A protein and the small-molecule ligand that binds it are described below.
Small molecule (SMILES): CC[C@H](C)[C@H](NC(=O)[C@H](CC(=O)O)NC(=O)[C@H](CCC(N)=O)NC(=O)[C@H](C)[NH3+])C(=O)N[C@@H](Cc1ccc(O)cc1)C(=O)N[C@@H](CCCNC(N)=[NH2+])C(=O)N[C@@H](C)C(=O)N[C@@H](CO)C(=O)N[C@H](CO)Cc1ccc(O)cc1

Sequence of chain 1.A:
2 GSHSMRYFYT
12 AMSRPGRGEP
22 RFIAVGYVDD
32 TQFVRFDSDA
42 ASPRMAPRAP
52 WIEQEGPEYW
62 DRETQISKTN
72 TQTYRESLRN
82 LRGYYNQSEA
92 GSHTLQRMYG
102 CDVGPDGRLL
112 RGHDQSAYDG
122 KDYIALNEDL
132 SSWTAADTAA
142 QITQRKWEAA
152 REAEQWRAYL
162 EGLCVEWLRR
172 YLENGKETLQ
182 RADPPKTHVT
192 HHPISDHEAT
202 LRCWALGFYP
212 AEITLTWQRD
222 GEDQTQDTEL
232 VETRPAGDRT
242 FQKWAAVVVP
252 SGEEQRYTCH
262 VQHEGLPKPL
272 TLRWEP

Binding-site contacts:
Ligand atom CA contacts residue TYR8 of chain 1.A at 3.0 Å (hydrophobic).
Ligand atom CD2 contacts residue SER78 of chain 1.A at 3.3 Å.
Ligand atom N contacts residue SER78 of chain 1.A at 3.0 Å (h-bond).
Ligand atom CB contacts residue TYR100 of chain 1.A at 3.4 Å (hydrophobic).
Ligand atom C contacts residue TYR8 of chain 1.A at 3.2 Å (hydrophobic).
Ligand atom CZ contacts residue THR74 of chain 1.A at 3.4 Å.
Ligand atom O contacts residue TRP148 of chain 1.A at 3.0 Å (h-bond).
Ligand atom CE1 contacts residue THR74 of chain 1.A at 3.4 Å.
Ligand atom NE contacts residue GLU153 of chain 1.A at 2.8 Å (salt-bridge).
Ligand atom N contacts residue TYR8 of chain 1.A at 2.9 Å (h-bond).
Ligand atom CE1 contacts residue SER117 of chain 1.A at 3.4 Å.
Ligand atom NH2 contacts residue GLU153 of chain 1.A at 3.2 Å (salt-bridge).
Ligand atom CB contacts residue GLU77 of chain 1.A at 3.5 Å.
Ligand atom N contacts residue TYR100 of chain 1.A at 3.1 Å (h-bond).
Ligand atom O contacts residue TYR85 of chain 1.A at 3.2 Å (h-bond).
Ligand atom N contacts residue GLU64 of chain 1.A at 2.9 Å (salt-bridge).
Ligand atom O contacts residue ARG63 of chain 1.A at 2.8 Å (salt-bridge).
Ligand atom OE1 contacts residue GLU64 of chain 1.A at 3.0 Å (salt-bridge).
Ligand atom O contacts residue ASN81 of chain 1.A at 2.9 Å (h-bond).
Ligand atom NE2 contacts residue TYR10 of chain 1.A at 2.8 Å (h-bond).
Ligand atom N contacts residue TYR172 of chain 1.A at 2.6 Å (h-bond).
Ligand atom N contacts residue TYR8 of chain 1.A at 3.4 Å (h-bond).
Ligand atom CB contacts residue SER78 of chain 1.A at 3.4 Å.
Ligand atom OG contacts residue GLU77 of chain 1.A at 3.4 Å (salt-bridge).
Ligand atom CB contacts residue TRP168 of chain 1.A at 3.3 Å (hydrophobic).
Ligand atom O contacts residue LYS147 of chain 1.A at 2.9 Å (salt-bridge).
Ligand atom CD contacts residue GLN156 of chain 1.A at 3.1 Å.
Ligand atom O contacts residue LYS147 of chain 1.A at 3.2 Å.
Ligand atom CG contacts residue GLU64 of chain 1.A at 3.3 Å.
Ligand atom CB contacts residue GLU153 of chain 1.A at 3.4 Å.
Ligand atom C contacts residue TYR85 of chain 1.A at 3.3 Å (hydrophobic).
Ligand atom NH2 contacts residue TRP157 of chain 1.A at 3.4 Å (h-bond).
Ligand atom OH contacts residue SER117 of chain 1.A at 2.6 Å (h-bond).
Ligand atom OE1 contacts residue MET46 of chain 1.A at 3.0 Å.
Ligand atom CA contacts residue TYR172 of chain 1.A at 3.4 Å (hydrophobic).
Ligand atom O contacts residue ILE67 of chain 1.A at 3.5 Å.
Ligand atom O contacts residue TYR160 of chain 1.A at 2.6 Å (h-bond).
Ligand atom OH contacts residue ARG98 of chain 1.A at 3.4 Å.
Ligand atom CZ contacts residue SER117 of chain 1.A at 3.4 Å.
Ligand atom CD1 contacts residue THR74 of chain 1.A at 3.4 Å.